The protein below binds the small molecule below.
Small molecule (SMILES): NC(N)=NCCC[C@H](NC(=O)CNC(=O)[C@@H](N)CCC(=O)O)C(O)O

Binding-site contacts:
Ligand atom CA contacts residue SER185 of chain 1.C at 2.5 Å.
Ligand atom CA contacts residue TYR86 of chain 1.C at 3.3 Å (hydrophobic).
Ligand atom NH2 contacts residue GLY216 of chain 1.C at 3.4 Å.
Ligand atom NH1 contacts residue ASP179 of chain 1.C at 2.6 Å (salt-bridge).
Ligand atom C contacts residue HIS41 of chain 1.C at 2.7 Å.
Ligand atom CA contacts residue HIS41 of chain 1.C at 3.5 Å.
Ligand atom OE2 contacts residue GLY206 of chain 1.C at 2.6 Å (h-bond).
Ligand atom NE contacts residue TRP205 of chain 1.C at 3.6 Å.
Ligand atom NH2 contacts residue SER180 of chain 1.C at 3.0 Å (h-bond).
Ligand atom N contacts residue TYR86 of chain 1.C at 3.3 Å (h-bond).
Ligand atom OE2 contacts residue GLU207 of chain 1.C at 3.2 Å.
Ligand atom O contacts residue SER185 of chain 1.C at 2.3 Å (h-bond).
Ligand atom C contacts residue GLY206 of chain 1.C at 3.6 Å.
Ligand atom CA contacts residue GLY206 of chain 1.C at 3.6 Å.
Ligand atom CA contacts residue TRP205 of chain 1.C at 3.6 Å (hydrophobic).
Ligand atom OXT contacts residue HIS41 of chain 1.C at 1.5 Å (h-bond).
Ligand atom CD contacts residue GLU207 of chain 1.C at 3.7 Å.
Ligand atom CG contacts residue TRP205 of chain 1.C at 3.6 Å (hydrophobic).
Ligand atom C contacts residue HIS41 of chain 1.C at 3.6 Å.
Ligand atom CD contacts residue GLY206 of chain 1.C at 3.5 Å.
Ligand atom NH1 contacts residue SER180 of chain 1.C at 3.7 Å.
Ligand atom CD contacts residue TRP205 of chain 1.C at 3.6 Å (hydrophobic).
Ligand atom N contacts residue SER204 of chain 1.C at 2.9 Å (h-bond).
Ligand atom CB contacts residue SER185 of chain 1.C at 2.8 Å.
Ligand atom O contacts residue TRP205 of chain 1.C at 3.5 Å.
Ligand atom N contacts residue HIS41 of chain 1.C at 3.2 Å (h-bond).
Ligand atom CZ contacts residue SER180 of chain 1.C at 3.2 Å.
Ligand atom O contacts residue GLY206 of chain 1.C at 3.0 Å (h-bond).
Ligand atom NH1 contacts residue GLU208 of chain 1.C at 2.9 Å (salt-bridge).
Ligand atom CB contacts residue GLY206 of chain 1.C at 3.1 Å.
Ligand atom C contacts residue SER204 of chain 1.C at 3.7 Å.
Ligand atom NE contacts residue GLY206 of chain 1.C at 3.6 Å.
Ligand atom N contacts residue GLY206 of chain 1.C at 3.5 Å (h-bond).
Ligand atom O contacts residue GLY183 of chain 1.C at 3.2 Å (h-bond).
Ligand atom NH2 contacts residue ASP179 of chain 1.C at 3.1 Å (salt-bridge).
Ligand atom O contacts residue GLN182 of chain 1.C at 3.3 Å (h-bond).
Ligand atom N contacts residue SER185 of chain 1.C at 3.1 Å (h-bond).
Ligand atom CZ contacts residue ASP179 of chain 1.C at 3.4 Å.
Ligand atom OXT contacts residue SER185 of chain 1.C at 2.5 Å (h-bond).
Ligand atom C contacts residue SER185 of chain 1.C at 1.5 Å.

Sequence of chain 1.C:
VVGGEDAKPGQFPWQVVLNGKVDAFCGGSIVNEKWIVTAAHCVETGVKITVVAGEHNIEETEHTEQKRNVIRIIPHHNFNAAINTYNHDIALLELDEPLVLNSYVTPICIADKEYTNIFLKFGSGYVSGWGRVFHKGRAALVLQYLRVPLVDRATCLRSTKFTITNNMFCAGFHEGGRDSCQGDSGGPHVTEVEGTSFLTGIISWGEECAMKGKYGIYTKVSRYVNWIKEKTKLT